The protein below binds the small molecule below.
Small molecule (SMILES): C=C1CCO[C@]2([C@@H](O)[C@@](C)(O)CO)NC(=O)[C@@]1(O)NC2=O

Sequence of chain 1.K:
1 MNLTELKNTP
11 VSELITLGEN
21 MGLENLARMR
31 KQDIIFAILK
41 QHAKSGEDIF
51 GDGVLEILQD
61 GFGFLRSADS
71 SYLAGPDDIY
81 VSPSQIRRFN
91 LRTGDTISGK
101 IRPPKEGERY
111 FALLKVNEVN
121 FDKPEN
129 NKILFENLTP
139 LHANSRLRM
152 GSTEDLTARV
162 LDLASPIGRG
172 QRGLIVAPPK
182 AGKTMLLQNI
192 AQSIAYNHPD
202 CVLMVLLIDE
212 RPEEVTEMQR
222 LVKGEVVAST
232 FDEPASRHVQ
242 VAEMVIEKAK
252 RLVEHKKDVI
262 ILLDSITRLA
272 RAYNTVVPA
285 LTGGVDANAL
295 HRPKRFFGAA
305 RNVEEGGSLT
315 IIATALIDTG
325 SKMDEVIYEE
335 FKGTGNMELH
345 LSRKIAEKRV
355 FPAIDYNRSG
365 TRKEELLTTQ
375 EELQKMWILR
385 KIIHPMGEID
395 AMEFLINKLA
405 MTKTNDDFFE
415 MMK

Binding-site contacts:
Ligand atom C1 contacts residue LEU320 of chain 1.K at 4.3 Å (hydrophobic).
Ligand atom N10 contacts residue LYS184 of chain 1.K at 3.9 Å.
Ligand atom N8 contacts residue ARG269 of chain 1.K at 4.3 Å.
Ligand atom O2A contacts residue AGS1 of chain 1.Y at 3.2 Å (h-bond).
Ligand atom O6 contacts residue LEU320 of chain 1.K at 3.8 Å.
Ligand atom C7 contacts residue ARG269 of chain 1.K at 3.9 Å.
Ligand atom O3A contacts residue GLU211 of chain 1.K at 3.2 Å (salt-bridge).
Ligand atom O1A contacts residue ASP210 of chain 1.K at 3.4 Å (salt-bridge).
Ligand atom O3A contacts residue ASP265 of chain 1.K at 4.1 Å.
Ligand atom O2A contacts residue MG1 of chain 1.X at 2.8 Å.
Ligand atom N10 contacts residue LEU320 of chain 1.K at 3.6 Å.
Ligand atom O9 contacts residue LEU320 of chain 1.K at 4.1 Å.
Ligand atom C3A contacts residue GLU211 of chain 1.K at 3.3 Å.
Ligand atom O6 contacts residue THR323 of chain 1.K at 3.3 Å.
Ligand atom C2A contacts residue MG1 of chain 1.X at 4.0 Å.
Ligand atom C9 contacts residue LYS184 of chain 1.K at 4.0 Å.
Ligand atom C2B contacts residue ARG212 of chain 1.K at 4.3 Å.
Ligand atom N10 contacts residue AGS1 of chain 1.Y at 4.3 Å.
Ligand atom C1A contacts residue LEU320 of chain 1.K at 4.3 Å (hydrophobic).
Ligand atom O7 contacts residue ARG269 of chain 1.K at 3.3 Å (salt-bridge).
Ligand atom C2A contacts residue GLU211 of chain 1.K at 3.9 Å.
Ligand atom C2B contacts residue GLU211 of chain 1.K at 3.5 Å.
Ligand atom C9 contacts residue LEU320 of chain 1.K at 3.7 Å (hydrophobic).
Ligand atom C5A contacts residue PRO180 of chain 1.K at 3.6 Å (hydrophobic).
Ligand atom C3A contacts residue SER266 of chain 1.K at 3.8 Å.
Ligand atom O9 contacts residue LYS184 of chain 1.K at 3.2 Å.
Ligand atom C4 contacts residue AGS1 of chain 1.Y at 3.8 Å.
Ligand atom C4 contacts residue PRO180 of chain 1.K at 4.0 Å (hydrophobic).
Ligand atom O3A contacts residue ASP210 of chain 1.K at 3.9 Å.
Ligand atom O3A contacts residue SER266 of chain 1.K at 3.1 Å (h-bond).
Ligand atom O2 contacts residue AGS1 of chain 1.Y at 3.5 Å (h-bond).
Ligand atom C5 contacts residue PRO180 of chain 1.K at 3.7 Å (hydrophobic).
Ligand atom C3 contacts residue AGS1 of chain 1.Y at 3.9 Å.
Ligand atom C2B contacts residue ASP210 of chain 1.K at 3.4 Å.
Ligand atom C2B contacts residue MG1 of chain 1.X at 4.1 Å.
Ligand atom C3A contacts residue ASP265 of chain 1.K at 3.5 Å.
Ligand atom N10 contacts residue PRO180 of chain 1.K at 4.0 Å.
Ligand atom C6 contacts residue LEU320 of chain 1.K at 4.0 Å (hydrophobic).
Ligand atom O9 contacts residue AGS1 of chain 1.Y at 3.4 Å (h-bond).
Ligand atom C9 contacts residue AGS1 of chain 1.Y at 4.0 Å.